Binding-site contacts:
Ligand atom C11 contacts residue PHE791 of chain 1.A at 3.6 Å (hydrophobic).
Ligand atom C04 contacts residue ALA111 of chain 1.A at 3.5 Å (hydrophobic).
Ligand atom N02 contacts residue ALA111 of chain 1.A at 2.9 Å (h-bond).
Ligand atom O01 contacts residue HIS83 of chain 1.A at 3.4 Å (h-bond).
Ligand atom C04 contacts residue ASN110 of chain 1.A at 3.0 Å.
Ligand atom C28 contacts residue PHE791 of chain 1.A at 3.6 Å (hydrophobic).
Ligand atom N32 contacts residue DIO1 of chain 1.E at 3.5 Å.
Ligand atom O31 contacts residue PHE791 of chain 1.A at 3.6 Å.
Ligand atom O01 contacts residue ZN1 of chain 1.C at 2.1 Å.
Ligand atom F27 contacts residue GLU788 of chain 1.A at 3.1 Å.
Ligand atom N32 contacts residue ARG795 of chain 1.A at 3.3 Å (salt-bridge).
Ligand atom C03 contacts residue TYR802 of chain 1.A at 3.5 Å (hydrophobic).
Ligand atom C15 contacts residue ARG795 of chain 1.A at 3.2 Å.
Ligand atom O01 contacts residue HIS79 of chain 1.A at 3.0 Å (h-bond).
Ligand atom C03 contacts residue ZN1 of chain 1.C at 2.9 Å.
Ligand atom O34 contacts residue HIS83 of chain 1.A at 3.5 Å (h-bond).
Ligand atom O34 contacts residue GLU160 of chain 1.A at 3.3 Å (salt-bridge).
Ligand atom C11 contacts residue SER99 of chain 1.A at 3.1 Å.
Ligand atom C13 contacts residue PHE86 of chain 1.A at 3.6 Å (hydrophobic).
Ligand atom O01 contacts residue GLU82 of chain 1.A at 2.6 Å (salt-bridge).
Ligand atom C23 contacts residue PHE791 of chain 1.A at 3.6 Å (hydrophobic).
Ligand atom C15 contacts residue GLU153 of chain 1.A at 3.5 Å.
Ligand atom C06 contacts residue ASN110 of chain 1.A at 3.6 Å.
Ligand atom C16 contacts residue ARG795 of chain 1.A at 3.4 Å.
Ligand atom C04 contacts residue TYR802 of chain 1.A at 3.6 Å (hydrophobic).
Ligand atom O34 contacts residue TYR802 of chain 1.A at 2.7 Å (h-bond).
Ligand atom N02 contacts residue ZN1 of chain 1.C at 2.8 Å.
Ligand atom N10 contacts residue PHE86 of chain 1.A at 3.4 Å.
Ligand atom N02 contacts residue GLU82 of chain 1.A at 3.0 Å (salt-bridge).
Ligand atom F29 contacts residue PHE791 of chain 1.A at 3.5 Å.
Ligand atom F29 contacts residue SER99 of chain 1.A at 3.2 Å.
Ligand atom C05 contacts residue ASN110 of chain 1.A at 3.6 Å.
Ligand atom C03 contacts residue ALA111 of chain 1.A at 3.6 Å (hydrophobic).
Ligand atom C09 contacts residue PHE86 of chain 1.A at 3.5 Å (hydrophobic).
Ligand atom C18 contacts residue ASN110 of chain 1.A at 3.0 Å.
Ligand atom C30 contacts residue PHE791 of chain 1.A at 3.5 Å (hydrophobic).
Ligand atom C16 contacts residue HIS83 of chain 1.A at 3.5 Å.
Ligand atom O34 contacts residue ZN1 of chain 1.C at 2.3 Å.
Ligand atom N33 contacts residue ARG795 of chain 1.A at 3.0 Å (salt-bridge).
Ligand atom C22 contacts residue PHE791 of chain 1.A at 3.6 Å (hydrophobic).

This protein binds this small molecule.
Small molecule (SMILES): O=C(C[C@@H](Cc1ccc2cccnc2c1)n1cc(CNC(=O)c2ccc(F)c(F)c2)nn1)NO

Sequence of chain 1.A:
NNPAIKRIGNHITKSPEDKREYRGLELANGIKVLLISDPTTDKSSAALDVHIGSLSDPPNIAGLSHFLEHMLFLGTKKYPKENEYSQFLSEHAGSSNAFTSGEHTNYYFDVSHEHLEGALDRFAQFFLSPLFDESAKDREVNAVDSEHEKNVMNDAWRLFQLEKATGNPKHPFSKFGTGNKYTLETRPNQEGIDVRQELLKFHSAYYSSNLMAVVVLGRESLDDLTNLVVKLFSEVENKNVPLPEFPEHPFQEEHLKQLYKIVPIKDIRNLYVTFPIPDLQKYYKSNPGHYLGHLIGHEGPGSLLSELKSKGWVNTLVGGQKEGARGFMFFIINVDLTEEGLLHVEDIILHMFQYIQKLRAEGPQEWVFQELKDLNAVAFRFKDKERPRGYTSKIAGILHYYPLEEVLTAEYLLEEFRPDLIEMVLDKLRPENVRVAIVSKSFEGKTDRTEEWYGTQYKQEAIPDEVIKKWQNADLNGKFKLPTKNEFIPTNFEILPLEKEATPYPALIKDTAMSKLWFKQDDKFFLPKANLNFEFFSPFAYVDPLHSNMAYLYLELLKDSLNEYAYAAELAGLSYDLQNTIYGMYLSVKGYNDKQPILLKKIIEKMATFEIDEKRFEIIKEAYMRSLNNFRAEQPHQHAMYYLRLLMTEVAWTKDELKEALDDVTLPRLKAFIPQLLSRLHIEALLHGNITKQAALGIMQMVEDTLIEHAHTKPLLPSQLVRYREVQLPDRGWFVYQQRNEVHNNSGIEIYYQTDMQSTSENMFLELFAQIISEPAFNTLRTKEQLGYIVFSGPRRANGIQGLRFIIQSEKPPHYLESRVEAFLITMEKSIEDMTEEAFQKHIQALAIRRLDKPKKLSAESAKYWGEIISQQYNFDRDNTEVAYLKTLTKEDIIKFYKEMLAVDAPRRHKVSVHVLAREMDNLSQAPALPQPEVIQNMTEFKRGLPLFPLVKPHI